This protein binds this small molecule.
Small molecule (SMILES): CC(=O)N[C@H]1[C@H](O[C@H]2[C@H](O)[C@@H](NC(C)=O)CO[C@@H]2CO)O[C@H](CO)[C@@H](O)[C@@H]1O

Binding-site contacts:
Ligand atom C8 contacts residue LYS1073 of chain 1.D at 3.9 Å.
Ligand atom C8 contacts residue ASN1074 of chain 1.D at 3.9 Å.
Ligand atom C4 contacts residue ASN1074 of chain 1.D at 4.2 Å.
Ligand atom C3 contacts residue ALA706 of chain 1.D at 4.4 Å (hydrophobic).
Ligand atom O7 contacts residue ASN1074 of chain 1.D at 3.1 Å (h-bond).
Ligand atom C5 contacts residue ASN1074 of chain 1.D at 3.6 Å.
Ligand atom C7 contacts residue ASN1074 of chain 1.D at 3.2 Å.
Ligand atom C7 contacts residue ALA706 of chain 1.D at 4.2 Å (hydrophobic).
Ligand atom O7 contacts residue ALA706 of chain 1.D at 3.7 Å.
Ligand atom O5 contacts residue ASN1074 of chain 1.D at 2.3 Å (h-bond).
Ligand atom C4 contacts residue ALA706 of chain 1.D at 4.2 Å (hydrophobic).
Ligand atom O4 contacts residue ALA706 of chain 1.D at 3.8 Å.
Ligand atom C1 contacts residue ASN1074 of chain 1.D at 1.4 Å.
Ligand atom C6 contacts residue ALA706 of chain 1.D at 4.4 Å (hydrophobic).
Ligand atom C2 contacts residue ASN1074 of chain 1.D at 2.5 Å.
Ligand atom C5 contacts residue ALA706 of chain 1.D at 3.7 Å (hydrophobic).
Ligand atom N2 contacts residue ASN1074 of chain 1.D at 2.9 Å (h-bond).
Ligand atom C8 contacts residue GLU1072 of chain 1.D at 3.3 Å.
Ligand atom C3 contacts residue ASN1074 of chain 1.D at 3.8 Å.

Sequence of chain 1.D:
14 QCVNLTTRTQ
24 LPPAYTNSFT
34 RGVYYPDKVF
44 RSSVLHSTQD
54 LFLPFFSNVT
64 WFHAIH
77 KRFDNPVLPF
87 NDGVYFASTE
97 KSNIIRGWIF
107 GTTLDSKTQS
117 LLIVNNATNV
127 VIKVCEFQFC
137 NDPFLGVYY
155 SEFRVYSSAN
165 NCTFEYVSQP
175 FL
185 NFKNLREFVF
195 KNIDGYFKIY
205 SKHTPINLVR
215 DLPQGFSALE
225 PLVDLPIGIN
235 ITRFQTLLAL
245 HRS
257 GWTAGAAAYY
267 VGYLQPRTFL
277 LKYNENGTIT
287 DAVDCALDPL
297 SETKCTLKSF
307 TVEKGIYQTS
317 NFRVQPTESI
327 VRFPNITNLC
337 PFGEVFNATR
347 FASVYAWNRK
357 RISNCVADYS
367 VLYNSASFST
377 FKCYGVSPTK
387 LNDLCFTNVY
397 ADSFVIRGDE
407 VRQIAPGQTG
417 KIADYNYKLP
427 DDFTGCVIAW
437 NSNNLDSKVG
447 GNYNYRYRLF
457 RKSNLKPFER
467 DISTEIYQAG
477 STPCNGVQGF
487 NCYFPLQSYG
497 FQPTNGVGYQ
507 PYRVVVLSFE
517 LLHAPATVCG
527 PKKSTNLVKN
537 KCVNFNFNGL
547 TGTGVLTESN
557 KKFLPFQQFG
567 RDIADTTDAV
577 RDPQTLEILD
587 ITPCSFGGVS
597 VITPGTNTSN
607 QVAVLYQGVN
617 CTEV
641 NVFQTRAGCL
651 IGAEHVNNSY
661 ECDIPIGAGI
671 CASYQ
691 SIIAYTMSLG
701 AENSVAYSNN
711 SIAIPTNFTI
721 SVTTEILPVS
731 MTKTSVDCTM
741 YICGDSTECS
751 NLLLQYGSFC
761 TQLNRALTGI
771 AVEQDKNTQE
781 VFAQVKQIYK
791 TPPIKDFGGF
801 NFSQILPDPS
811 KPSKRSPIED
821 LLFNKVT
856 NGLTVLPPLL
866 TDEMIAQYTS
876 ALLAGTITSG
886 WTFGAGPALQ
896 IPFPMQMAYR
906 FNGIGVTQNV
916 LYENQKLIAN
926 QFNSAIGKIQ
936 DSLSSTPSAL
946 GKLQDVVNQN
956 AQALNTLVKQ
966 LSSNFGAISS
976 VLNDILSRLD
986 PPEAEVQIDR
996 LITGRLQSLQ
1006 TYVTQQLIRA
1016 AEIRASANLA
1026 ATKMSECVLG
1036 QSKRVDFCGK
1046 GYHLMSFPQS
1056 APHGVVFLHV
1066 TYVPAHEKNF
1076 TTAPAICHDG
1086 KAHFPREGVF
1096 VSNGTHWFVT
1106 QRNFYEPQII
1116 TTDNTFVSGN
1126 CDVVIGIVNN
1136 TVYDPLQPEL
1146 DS